This small molecule binds to this protein.
Small molecule (SMILES): CC(=O)N[C@H]1[C@H](O[C@H]2[C@H](O)[C@@H](NC(C)=O)CO[C@@H]2CO)O[C@H](CO)[C@@H](O[C@@H]2O[C@H](CO)[C@@H](O)[C@H](O[C@H]3O[C@H](CO)[C@@H](O)[C@H](O)[C@@H]3O)[C@@H]2O)[C@@H]1O

Binding-site contacts:
Ligand atom C6 contacts residue ASN157 of chain 1.D at 4.5 Å.
Ligand atom C7 contacts residue PRO213 of chain 1.G at 4.5 Å (hydrophobic).
Ligand atom C2 contacts residue TRP214 of chain 1.G at 3.8 Å (hydrophobic).
Ligand atom O6 contacts residue THR159 of chain 1.D at 3.1 Å.
Ligand atom O6 contacts residue ASN157 of chain 1.D at 4.1 Å.
Ligand atom C7 contacts residue ASN157 of chain 1.D at 3.2 Å.
Ligand atom O5 contacts residue ASN157 of chain 1.D at 2.4 Å (h-bond).
Ligand atom C6 contacts residue THR159 of chain 1.D at 3.3 Å.
Ligand atom C2 contacts residue ASN157 of chain 1.D at 2.7 Å.
Ligand atom O6 contacts residue TRP214 of chain 1.G at 3.9 Å.
Ligand atom C3 contacts residue ASN157 of chain 1.D at 4.0 Å.
Ligand atom O7 contacts residue PRO213 of chain 1.G at 3.6 Å.
Ligand atom N2 contacts residue ASN157 of chain 1.D at 3.1 Å (h-bond).
Ligand atom O7 contacts residue TRP214 of chain 1.G at 3.3 Å (h-bond).
Ligand atom O5 contacts residue VAL236 of chain 1.D at 4.2 Å.
Ligand atom C3 contacts residue TRP214 of chain 1.G at 3.5 Å (hydrophobic).
Ligand atom C4 contacts residue TRP214 of chain 1.G at 4.5 Å (hydrophobic).
Ligand atom O7 contacts residue ASN157 of chain 1.D at 2.9 Å (h-bond).
Ligand atom N2 contacts residue TRP214 of chain 1.G at 3.5 Å.
Ligand atom C1 contacts residue ASN157 of chain 1.D at 1.5 Å.
Ligand atom C8 contacts residue ARG199 of chain 1.D at 3.7 Å.
Ligand atom C5 contacts residue ASN157 of chain 1.D at 3.8 Å.
Ligand atom C1 contacts residue TRP214 of chain 1.G at 4.4 Å (hydrophobic).
Ligand atom C7 contacts residue TRP214 of chain 1.G at 3.6 Å (hydrophobic).
Ligand atom C4 contacts residue ASN157 of chain 1.D at 4.4 Å.
Ligand atom O3 contacts residue TRP214 of chain 1.G at 2.6 Å.
Ligand atom C8 contacts residue TRP214 of chain 1.G at 3.9 Å (hydrophobic).
Ligand atom C5 contacts residue THR159 of chain 1.D at 4.5 Å.

Sequence of chain 1.G:
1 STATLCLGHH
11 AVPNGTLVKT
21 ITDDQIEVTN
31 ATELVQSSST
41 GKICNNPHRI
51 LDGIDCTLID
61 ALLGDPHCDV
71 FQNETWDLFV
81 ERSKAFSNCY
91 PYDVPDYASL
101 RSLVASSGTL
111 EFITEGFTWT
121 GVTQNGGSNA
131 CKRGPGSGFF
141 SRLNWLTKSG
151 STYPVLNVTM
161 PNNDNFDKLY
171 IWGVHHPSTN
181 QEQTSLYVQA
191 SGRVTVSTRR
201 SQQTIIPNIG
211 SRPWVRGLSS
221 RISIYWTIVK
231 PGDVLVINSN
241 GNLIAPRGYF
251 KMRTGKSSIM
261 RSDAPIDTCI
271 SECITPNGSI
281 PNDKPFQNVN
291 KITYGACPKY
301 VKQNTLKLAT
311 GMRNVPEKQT

Sequence of chain 1.D:
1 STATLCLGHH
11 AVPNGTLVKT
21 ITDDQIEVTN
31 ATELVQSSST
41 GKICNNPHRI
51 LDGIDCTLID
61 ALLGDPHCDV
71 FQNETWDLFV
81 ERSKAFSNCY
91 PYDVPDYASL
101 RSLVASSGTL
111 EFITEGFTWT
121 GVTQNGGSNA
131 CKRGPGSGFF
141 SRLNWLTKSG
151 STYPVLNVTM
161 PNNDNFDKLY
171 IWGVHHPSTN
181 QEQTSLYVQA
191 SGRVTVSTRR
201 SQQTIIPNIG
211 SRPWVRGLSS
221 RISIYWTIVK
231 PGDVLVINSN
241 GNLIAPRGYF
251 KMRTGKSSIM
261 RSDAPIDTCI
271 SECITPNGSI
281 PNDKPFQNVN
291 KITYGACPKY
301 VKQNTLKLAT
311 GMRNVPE